This protein binds this small molecule.
Small molecule (SMILES): O=C(O)CC[C@@H](O)CC(=O)C(=O)O

Sequence of chain 2.B:
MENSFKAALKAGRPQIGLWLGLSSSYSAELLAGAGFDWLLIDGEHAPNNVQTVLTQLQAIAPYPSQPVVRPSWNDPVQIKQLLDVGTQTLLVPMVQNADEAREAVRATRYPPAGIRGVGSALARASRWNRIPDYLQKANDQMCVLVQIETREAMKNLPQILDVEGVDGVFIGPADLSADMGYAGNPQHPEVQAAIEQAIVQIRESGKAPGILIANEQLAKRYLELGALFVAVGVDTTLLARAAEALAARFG

Sequence of chain 1.B:
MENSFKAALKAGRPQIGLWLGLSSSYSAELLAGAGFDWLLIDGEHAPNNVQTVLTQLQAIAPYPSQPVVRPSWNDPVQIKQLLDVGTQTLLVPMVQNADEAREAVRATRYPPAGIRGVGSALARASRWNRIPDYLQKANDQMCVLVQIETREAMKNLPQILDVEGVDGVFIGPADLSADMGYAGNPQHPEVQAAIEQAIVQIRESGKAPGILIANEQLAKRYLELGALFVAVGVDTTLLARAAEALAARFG

Binding-site contacts:
Ligand atom OAE contacts residue ALA174 of chain 1.B at 3.3 Å.
Ligand atom OAB contacts residue ALA174 of chain 1.B at 3.5 Å (h-bond).
Ligand atom CAJ contacts residue PYR1 of chain 1.H at 0.3 Å.
Ligand atom OAC contacts residue ARG70 of chain 1.B at 3.2 Å (salt-bridge).
Ligand atom OAD contacts residue GLY119 of chain 2.B at 3.2 Å.
Ligand atom CAK contacts residue GLY119 of chain 2.B at 3.9 Å.
Ligand atom CAJ contacts residue PRO173 of chain 1.B at 3.9 Å (hydrophobic).
Ligand atom CAM contacts residue ARG70 of chain 1.B at 3.8 Å.
Ligand atom OAB contacts residue GLY172 of chain 1.B at 3.0 Å.
Ligand atom CAJ contacts residue ALA174 of chain 1.B at 3.9 Å (hydrophobic).
Ligand atom CAJ contacts residue MG1 of chain 1.J at 3.3 Å.
Ligand atom OAC contacts residue VAL118 of chain 2.B at 3.2 Å (h-bond).
Ligand atom CAG contacts residue PYR1 of chain 1.H at 1.5 Å.
Ligand atom OAE contacts residue MG1 of chain 1.J at 2.8 Å.
Ligand atom O10 contacts residue PYR1 of chain 1.H at 0.5 Å (h-bond).
Ligand atom OAE contacts residue ASP175 of chain 1.B at 3.2 Å (salt-bridge).
Ligand atom CAL contacts residue ARG70 of chain 1.B at 3.7 Å.
Ligand atom OAB contacts residue PYR1 of chain 1.H at 1.1 Å (h-bond).
Ligand atom OAD contacts residue SER120 of chain 2.B at 3.4 Å (h-bond).
Ligand atom OAC contacts residue PYR1 of chain 1.H at 3.7 Å.
Ligand atom O10 contacts residue MG1 of chain 1.J at 2.6 Å.
Ligand atom CAF contacts residue LEU212 of chain 1.B at 3.7 Å (hydrophobic).
Ligand atom CAJ contacts residue GLY172 of chain 1.B at 3.3 Å.
Ligand atom OAE contacts residue PYR1 of chain 1.H at 0.8 Å (h-bond).
Ligand atom OAA contacts residue ALA121 of chain 2.B at 3.4 Å.
Ligand atom CAI contacts residue ALA121 of chain 2.B at 3.5 Å (hydrophobic).
Ligand atom OAE contacts residue GLY172 of chain 1.B at 3.6 Å.
Ligand atom CAG contacts residue ARG70 of chain 1.B at 3.9 Å.
Ligand atom CAF contacts residue PYR1 of chain 1.H at 3.7 Å.
Ligand atom O10 contacts residue ARG70 of chain 1.B at 2.8 Å (salt-bridge).
Ligand atom CAM contacts residue PYR1 of chain 1.H at 2.9 Å.
Ligand atom CAL contacts residue PYR1 of chain 1.H at 0.7 Å.
Ligand atom CAG contacts residue LEU212 of chain 1.B at 3.7 Å (hydrophobic).
Ligand atom OAC contacts residue HIS45 of chain 1.B at 3.5 Å.
Ligand atom CAL contacts residue MG1 of chain 1.J at 3.1 Å.
Ligand atom O10 contacts residue GLN147 of chain 1.B at 3.2 Å (h-bond).
Ligand atom OAB contacts residue PRO173 of chain 1.B at 3.0 Å.
Ligand atom OAD contacts residue ALA121 of chain 2.B at 3.6 Å.
Ligand atom OAC contacts residue GLY119 of chain 2.B at 3.9 Å.
Ligand atom O10 contacts residue PHE170 of chain 1.B at 3.8 Å.